Binding-site contacts:
Ligand atom C5 contacts residue SER75 of chain 1.A at 2.8 Å.
Ligand atom N2 contacts residue ASN73 of chain 1.A at 2.9 Å (h-bond).
Ligand atom C2 contacts residue GLN79 of chain 1.A at 4.4 Å.
Ligand atom O7 contacts residue GLN79 of chain 1.A at 3.1 Å (h-bond).
Ligand atom C6 contacts residue ALA76 of chain 1.A at 4.1 Å (hydrophobic).
Ligand atom C4 contacts residue ASN73 of chain 1.A at 4.2 Å.
Ligand atom O6 contacts residue MET1124 of chain 1.A at 4.5 Å.
Ligand atom C6 contacts residue SER75 of chain 1.A at 3.2 Å.
Ligand atom C1 contacts residue GLN79 of chain 1.A at 4.2 Å.
Ligand atom C5 contacts residue ASN73 of chain 1.A at 3.7 Å.
Ligand atom O7 contacts residue TYR84 of chain 1.A at 4.2 Å.
Ligand atom O3 contacts residue LYS1120 of chain 1.A at 4.4 Å.
Ligand atom C4 contacts residue SER75 of chain 1.A at 4.3 Å.
Ligand atom C2 contacts residue SER75 of chain 1.A at 4.5 Å.
Ligand atom C1 contacts residue ASN73 of chain 1.A at 1.4 Å.
Ligand atom O5 contacts residue GLN79 of chain 1.A at 4.1 Å.
Ligand atom C1 contacts residue SER75 of chain 1.A at 3.1 Å.
Ligand atom O7 contacts residue ASN73 of chain 1.A at 2.9 Å (h-bond).
Ligand atom O6 contacts residue SER75 of chain 1.A at 4.0 Å.
Ligand atom O5 contacts residue ALA76 of chain 1.A at 4.0 Å.
Ligand atom O5 contacts residue SER75 of chain 1.A at 2.5 Å (h-bond).
Ligand atom C2 contacts residue ASN73 of chain 1.A at 2.4 Å.
Ligand atom C7 contacts residue GLN79 of chain 1.A at 4.2 Å.
Ligand atom C8 contacts residue TYR84 of chain 1.A at 3.8 Å (hydrophobic).
Ligand atom C7 contacts residue ASN73 of chain 1.A at 3.0 Å.
Ligand atom C8 contacts residue VAL91 of chain 1.A at 3.9 Å (hydrophobic).
Ligand atom O5 contacts residue ASN73 of chain 1.A at 2.4 Å (h-bond).
Ligand atom C8 contacts residue ASN73 of chain 1.A at 4.3 Å.
Ligand atom C3 contacts residue ASN73 of chain 1.A at 3.8 Å.
Ligand atom O6 contacts residue ALA76 of chain 1.A at 3.4 Å.

The small molecule below binds the protein below.
Small molecule (SMILES): CC(=O)N[C@H]1[C@H](O[C@H]2[C@H](O)[C@@H](NC(C)=O)CO[C@@H]2CO)O[C@H](CO)[C@@H](O[C@@H]2O[C@H](CO)[C@@H](O)[C@H](O)[C@@H]2O)[C@@H]1O

Sequence of chain 1.A:
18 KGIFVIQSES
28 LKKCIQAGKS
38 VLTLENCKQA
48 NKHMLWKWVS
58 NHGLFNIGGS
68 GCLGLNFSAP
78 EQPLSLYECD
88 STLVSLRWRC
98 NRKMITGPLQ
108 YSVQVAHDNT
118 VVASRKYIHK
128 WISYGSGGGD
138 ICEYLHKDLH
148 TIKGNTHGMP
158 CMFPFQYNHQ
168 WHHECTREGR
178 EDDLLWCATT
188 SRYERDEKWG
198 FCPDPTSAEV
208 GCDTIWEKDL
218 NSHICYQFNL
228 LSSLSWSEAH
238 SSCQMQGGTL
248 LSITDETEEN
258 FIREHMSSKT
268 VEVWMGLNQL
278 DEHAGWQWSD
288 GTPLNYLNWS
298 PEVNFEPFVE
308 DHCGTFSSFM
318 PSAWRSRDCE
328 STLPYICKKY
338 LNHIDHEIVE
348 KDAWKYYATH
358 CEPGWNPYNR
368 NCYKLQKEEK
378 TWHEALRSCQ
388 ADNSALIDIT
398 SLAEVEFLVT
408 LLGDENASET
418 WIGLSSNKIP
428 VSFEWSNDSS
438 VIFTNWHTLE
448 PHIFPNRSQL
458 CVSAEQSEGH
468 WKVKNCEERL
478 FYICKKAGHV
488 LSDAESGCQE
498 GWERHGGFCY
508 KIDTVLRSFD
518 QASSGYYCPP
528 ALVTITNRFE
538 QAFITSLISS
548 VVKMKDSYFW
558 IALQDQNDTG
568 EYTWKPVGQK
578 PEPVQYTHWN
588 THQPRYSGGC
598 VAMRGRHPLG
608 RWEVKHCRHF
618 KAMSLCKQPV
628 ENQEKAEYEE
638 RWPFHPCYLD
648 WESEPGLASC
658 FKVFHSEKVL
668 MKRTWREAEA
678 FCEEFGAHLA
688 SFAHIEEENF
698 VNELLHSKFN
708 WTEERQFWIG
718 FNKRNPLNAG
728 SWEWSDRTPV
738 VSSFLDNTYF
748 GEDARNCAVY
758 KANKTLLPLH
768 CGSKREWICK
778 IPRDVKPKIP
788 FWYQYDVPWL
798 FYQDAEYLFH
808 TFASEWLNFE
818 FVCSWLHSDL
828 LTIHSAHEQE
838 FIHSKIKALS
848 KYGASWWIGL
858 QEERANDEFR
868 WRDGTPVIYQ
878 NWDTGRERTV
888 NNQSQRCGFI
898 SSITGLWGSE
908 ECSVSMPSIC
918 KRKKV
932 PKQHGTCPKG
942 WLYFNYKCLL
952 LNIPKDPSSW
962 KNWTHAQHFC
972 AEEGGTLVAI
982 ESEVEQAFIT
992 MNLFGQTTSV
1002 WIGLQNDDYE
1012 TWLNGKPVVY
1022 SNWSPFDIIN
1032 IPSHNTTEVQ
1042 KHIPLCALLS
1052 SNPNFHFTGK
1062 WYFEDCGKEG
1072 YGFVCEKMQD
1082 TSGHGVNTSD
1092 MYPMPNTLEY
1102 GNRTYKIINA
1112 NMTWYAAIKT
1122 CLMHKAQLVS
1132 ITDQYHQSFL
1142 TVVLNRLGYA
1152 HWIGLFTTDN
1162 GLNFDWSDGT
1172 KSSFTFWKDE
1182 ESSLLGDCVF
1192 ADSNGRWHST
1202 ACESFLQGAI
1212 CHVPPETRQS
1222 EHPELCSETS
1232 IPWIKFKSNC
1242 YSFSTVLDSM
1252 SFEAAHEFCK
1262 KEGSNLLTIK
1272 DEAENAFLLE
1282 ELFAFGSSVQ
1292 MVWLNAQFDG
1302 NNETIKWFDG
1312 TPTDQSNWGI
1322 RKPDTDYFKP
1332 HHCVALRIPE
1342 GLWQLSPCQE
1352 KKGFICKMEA